Binding-site contacts:
Ligand atom C19 contacts residue THR95 of chain 1.A at 3.7 Å.
Ligand atom C15 contacts residue PHE99 of chain 1.A at 3.8 Å (hydrophobic).
Ligand atom C31 contacts residue MET79 of chain 1.A at 3.9 Å (hydrophobic).
Ligand atom C33 contacts residue ARG92 of chain 1.A at 3.7 Å.
Ligand atom C26 contacts residue LEU64 of chain 1.A at 3.9 Å (hydrophobic).
Ligand atom C11 contacts residue THR95 of chain 1.A at 3.8 Å.
Ligand atom N1 contacts residue VAL82 of chain 1.A at 3.6 Å.
Ligand atom C30 contacts residue GLY100 of chain 1.A at 3.5 Å.
Ligand atom C32 contacts residue PHE99 of chain 1.A at 3.7 Å (hydrophobic).
Ligand atom C23 contacts residue MET79 of chain 1.A at 3.7 Å (hydrophobic).
Ligand atom C17 contacts residue THR95 of chain 1.A at 3.8 Å.
Ligand atom C6 contacts residue MET60 of chain 1.A at 3.8 Å (hydrophobic).
Ligand atom C27 contacts residue PHE99 of chain 1.A at 3.5 Å (hydrophobic).
Ligand atom C contacts residue MET60 of chain 1.A at 3.7 Å (hydrophobic).
Ligand atom C29 contacts residue LEU96 of chain 1.A at 3.5 Å (hydrophobic).
Ligand atom O contacts residue LEU96 of chain 1.A at 3.8 Å.
Ligand atom C30 contacts residue ILE123 of chain 1.A at 3.7 Å (hydrophobic).
Ligand atom N contacts residue VAL82 of chain 1.A at 3.8 Å.
Ligand atom C31 contacts residue GLY100 of chain 1.A at 3.7 Å.
Ligand atom O1 contacts residue ARG92 of chain 1.A at 3.5 Å (salt-bridge).
Ligand atom C24 contacts residue MET79 of chain 1.A at 3.6 Å (hydrophobic).
Ligand atom C32 contacts residue MET79 of chain 1.A at 3.8 Å (hydrophobic).
Ligand atom C18 contacts residue THR95 of chain 1.A at 3.5 Å.
Ligand atom C30 contacts residue LEU96 of chain 1.A at 3.3 Å (hydrophobic).
Ligand atom C28 contacts residue MET79 of chain 1.A at 3.8 Å (hydrophobic).
Ligand atom C16 contacts residue THR95 of chain 1.A at 3.8 Å.
Ligand atom C21 contacts residue VAL82 of chain 1.A at 3.8 Å (hydrophobic).
Ligand atom O2 contacts residue ARG92 of chain 1.A at 3.0 Å (salt-bridge).
Ligand atom N4 contacts residue THR95 of chain 1.A at 3.6 Å.
Ligand atom C29 contacts residue PHE99 of chain 1.A at 3.7 Å (hydrophobic).
Ligand atom C4 contacts residue VAL78 of chain 1.A at 3.7 Å (hydrophobic).
Ligand atom C1 contacts residue VAL82 of chain 1.A at 3.8 Å (hydrophobic).
Ligand atom N contacts residue MET60 of chain 1.A at 3.8 Å.
Ligand atom N1 contacts residue MET60 of chain 1.A at 3.6 Å.
Ligand atom C28 contacts residue PHE99 of chain 1.A at 3.5 Å (hydrophobic).
Ligand atom C13 contacts residue PHE57 of chain 1.A at 3.8 Å (hydrophobic).
Ligand atom C22 contacts residue VAL82 of chain 1.A at 3.9 Å (hydrophobic).
Ligand atom C25 contacts residue VAL78 of chain 1.A at 3.6 Å (hydrophobic).
Ligand atom C14 contacts residue PHE99 of chain 1.A at 3.5 Å (hydrophobic).
Ligand atom C1 contacts residue MET60 of chain 1.A at 3.8 Å (hydrophobic).

This protein binds this small molecule.
Small molecule (SMILES): Cc1cc(CSCc2nn(C)c(C)c2-c2cccc3c(CCCOc4cccc5ccccc45)c(C(=O)O)[nH]c23)nn1C

Sequence of chain 1.A:
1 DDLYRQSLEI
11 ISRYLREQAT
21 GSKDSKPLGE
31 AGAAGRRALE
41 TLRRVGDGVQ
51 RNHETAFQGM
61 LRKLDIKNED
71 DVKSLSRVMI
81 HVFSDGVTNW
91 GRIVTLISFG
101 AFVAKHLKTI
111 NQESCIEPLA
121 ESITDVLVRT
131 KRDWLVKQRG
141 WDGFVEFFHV